Sequence of chain 1.F:
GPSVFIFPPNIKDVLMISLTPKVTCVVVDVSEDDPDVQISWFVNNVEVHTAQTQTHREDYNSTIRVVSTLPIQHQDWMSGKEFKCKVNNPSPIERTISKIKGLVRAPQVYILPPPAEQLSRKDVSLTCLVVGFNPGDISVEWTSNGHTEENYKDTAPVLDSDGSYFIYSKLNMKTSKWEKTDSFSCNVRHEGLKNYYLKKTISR

Binding-site contacts:
Ligand atom C8 contacts residue ARG73 of chain 1.F at 3.5 Å.
Ligand atom O4 contacts residue ASN18 of chain 1.F at 3.2 Å.
Ligand atom C6 contacts residue TYR68 of chain 1.F at 3.6 Å (hydrophobic).
Ligand atom O4 contacts residue VAL36 of chain 1.F at 3.5 Å.
Ligand atom O5 contacts residue TYR68 of chain 1.F at 3.5 Å.
Ligand atom O7 contacts residue VAL36 of chain 1.F at 3.4 Å.
Ligand atom C8 contacts residue PHE13 of chain 1.F at 3.7 Å (hydrophobic).
Ligand atom C5 contacts residue TYR68 of chain 1.F at 3.5 Å (hydrophobic).
Ligand atom C2 contacts residue THR32 of chain 1.F at 3.7 Å.
Ligand atom C6 contacts residue GLU66 of chain 1.F at 3.7 Å.
Ligand atom C8 contacts residue ASP37 of chain 1.F at 3.4 Å.
Ligand atom O2 contacts residue LYS30 of chain 1.F at 3.2 Å (salt-bridge).
Ligand atom C4 contacts residue PHE13 of chain 1.F at 3.8 Å (hydrophobic).
Ligand atom C6 contacts residue PHE15 of chain 1.F at 3.6 Å (hydrophobic).
Ligand atom O3 contacts residue VAL36 of chain 1.F at 3.6 Å.
Ligand atom O6 contacts residue PHE13 of chain 1.F at 3.8 Å.
Ligand atom C1 contacts residue ASN69 of chain 1.F at 1.4 Å.
Ligand atom O7 contacts residue ASN69 of chain 1.F at 3.4 Å (h-bond).
Ligand atom C2 contacts residue ASN69 of chain 1.F at 2.5 Å.
Ligand atom O5 contacts residue ASN69 of chain 1.F at 2.3 Å (h-bond).
Ligand atom C8 contacts residue ARG106 of chain 1.F at 3.8 Å.
Ligand atom O5 contacts residue PHE13 of chain 1.F at 3.6 Å.
Ligand atom O4 contacts residue PHE13 of chain 1.F at 3.7 Å.
Ligand atom C3 contacts residue VAL36 of chain 1.F at 3.5 Å (hydrophobic).
Ligand atom O3 contacts residue PRO17 of chain 1.F at 3.7 Å.
Ligand atom C3 contacts residue LYS30 of chain 1.F at 3.7 Å.
Ligand atom O6 contacts residue PHE15 of chain 1.F at 3.5 Å.
Ligand atom C5 contacts residue ASN69 of chain 1.F at 3.6 Å.
Ligand atom C1 contacts residue THR71 of chain 1.F at 3.6 Å.
Ligand atom O3 contacts residue LYS30 of chain 1.F at 2.6 Å (salt-bridge).
Ligand atom N2 contacts residue ASN69 of chain 1.F at 3.0 Å (h-bond).
Ligand atom O2 contacts residue PRO16 of chain 1.F at 2.8 Å (h-bond).
Ligand atom C5 contacts residue PHE15 of chain 1.F at 3.6 Å (hydrophobic).
Ligand atom C3 contacts residue THR32 of chain 1.F at 3.7 Å.
Ligand atom C2 contacts residue PRO16 of chain 1.F at 3.4 Å (hydrophobic).
Ligand atom N2 contacts residue ASP37 of chain 1.F at 3.0 Å (salt-bridge).
Ligand atom O2 contacts residue THR32 of chain 1.F at 2.9 Å (h-bond).
Ligand atom O7 contacts residue ARG73 of chain 1.F at 3.6 Å.
Ligand atom C8 contacts residue VAL12 of chain 1.F at 3.7 Å (hydrophobic).
Ligand atom C7 contacts residue ASN69 of chain 1.F at 3.5 Å.

The small molecule below binds the protein below.
Small molecule (SMILES): CC(=O)N[C@H]1[C@H](O[C@H]2[C@H](O)[C@@H](NC(C)=O)CO[C@@H]2CO[C@@H]2O[C@@H](C)[C@@H](O)[C@@H](O)[C@@H]2O)O[C@H](CO)[C@@H](O[C@H]2O[C@H](CO[C@H]3O[C@H](CO)[C@@H](O)[C@H](O)[C@@H]3O[C@@H]3O[C@H](CO)[C@@H](O[C@@H]4O[C@H](CO)[C@H](O)[C@H](O)[C@H]4O)[C@H](O)[C@H]3NC(C)=O)[C@@H](O)[C@H](O[C@H]3O[C@H](CO)[C@@H](O)[C@H](O)[C@@H]3O[C@@H]3O[C@H](CO)[C@@H](O)[C@H](O)[C@H]3NC(C)=O)[C@@H]2O)[C@@H]1O